Binding-site contacts:
Ligand atom O4 contacts residue ALA219 of chain 1.A at 3.6 Å.
Ligand atom O6 contacts residue VAL281 of chain 1.A at 3.7 Å.
Ligand atom C6 contacts residue SER255 of chain 1.A at 3.7 Å.
Ligand atom C2 contacts residue ASP217 of chain 1.A at 3.9 Å.
Ligand atom O6 contacts residue ARG222 of chain 1.A at 2.9 Å (salt-bridge).
Ligand atom C6 contacts residue ASP218 of chain 1.A at 3.6 Å.
Ligand atom O5 contacts residue GLU245 of chain 1.A at 3.6 Å.
Ligand atom C6 contacts residue CYS247 of chain 1.A at 3.9 Å (hydrophobic).
Ligand atom C2 contacts residue GLU245 of chain 1.A at 3.5 Å.
Ligand atom C3 contacts residue GLU176 of chain 1.A at 3.6 Å.
Ligand atom O3 contacts residue GLU245 of chain 1.A at 3.6 Å.
Ligand atom O3 contacts residue GLU176 of chain 1.A at 2.7 Å (salt-bridge).
Ligand atom O6 contacts residue THR254 of chain 1.A at 3.4 Å (h-bond).
Ligand atom O6 contacts residue ARG260 of chain 1.A at 3.8 Å.
Ligand atom C4 contacts residue ASP217 of chain 1.A at 3.5 Å.
Ligand atom C6 contacts residue THR254 of chain 1.A at 3.3 Å.
Ligand atom O6 contacts residue GLU245 of chain 1.A at 3.3 Å.
Ligand atom O4 contacts residue CYS247 of chain 1.A at 2.8 Å (h-bond).
Ligand atom O3 contacts residue CYS247 of chain 1.A at 3.6 Å.
Ligand atom O6 contacts residue CYS247 of chain 1.A at 3.6 Å.
Ligand atom C4 contacts residue CYS247 of chain 1.A at 3.7 Å (hydrophobic).
Ligand atom O4 contacts residue ASP217 of chain 1.A at 2.5 Å (salt-bridge).
Ligand atom C2 contacts residue GLU176 of chain 1.A at 3.2 Å.
Ligand atom O2 contacts residue CYS247 of chain 1.A at 3.6 Å (h-bond).
Ligand atom C4 contacts residue GLU245 of chain 1.A at 3.5 Å.
Ligand atom O4 contacts residue ARG222 of chain 1.A at 3.6 Å.
Ligand atom C2 contacts residue CYS247 of chain 1.A at 3.9 Å (hydrophobic).
Ligand atom O2 contacts residue ASN216 of chain 1.A at 3.8 Å.
Ligand atom O5 contacts residue ASP217 of chain 1.A at 3.5 Å (salt-bridge).
Ligand atom O6 contacts residue LEU280 of chain 1.A at 3.9 Å.
Ligand atom C4 contacts residue SER255 of chain 1.A at 3.9 Å.
Ligand atom O3 contacts residue ASP217 of chain 1.A at 3.2 Å (salt-bridge).
Ligand atom C6 contacts residue ARG222 of chain 1.A at 3.7 Å.
Ligand atom C3 contacts residue GLU245 of chain 1.A at 3.8 Å.
Ligand atom C2 contacts residue ASN216 of chain 1.A at 3.9 Å.
Ligand atom C2 contacts residue LEU280 of chain 1.A at 3.7 Å (hydrophobic).
Ligand atom O2 contacts residue GLU176 of chain 1.A at 2.5 Å (salt-bridge).
Ligand atom O3 contacts residue ASN216 of chain 1.A at 3.6 Å.
Ligand atom C1 contacts residue ASP217 of chain 1.A at 3.8 Å.
Ligand atom O2 contacts residue ASN242 of chain 1.A at 3.8 Å.

A small-molecule ligand and the protein it binds are described below.
Small molecule (SMILES): OC[C@H]1O[C@@H](O[C@@H]2[C@@H](O)[C@H](O[C@@H]3[C@@H](O)[C@H](O[C@@H]4[C@@H](O)[C@H](O[C@@H]5[C@@H](O)[C@H](O)O[C@H](CO)[C@H]5O)O[C@H](CO)[C@H]4O)O[C@H](CO)[C@H]3O)O[C@H](CO)[C@H]2O)[C@H](O)[C@@H](O)[C@@H]1O

Sequence of chain 1.A:
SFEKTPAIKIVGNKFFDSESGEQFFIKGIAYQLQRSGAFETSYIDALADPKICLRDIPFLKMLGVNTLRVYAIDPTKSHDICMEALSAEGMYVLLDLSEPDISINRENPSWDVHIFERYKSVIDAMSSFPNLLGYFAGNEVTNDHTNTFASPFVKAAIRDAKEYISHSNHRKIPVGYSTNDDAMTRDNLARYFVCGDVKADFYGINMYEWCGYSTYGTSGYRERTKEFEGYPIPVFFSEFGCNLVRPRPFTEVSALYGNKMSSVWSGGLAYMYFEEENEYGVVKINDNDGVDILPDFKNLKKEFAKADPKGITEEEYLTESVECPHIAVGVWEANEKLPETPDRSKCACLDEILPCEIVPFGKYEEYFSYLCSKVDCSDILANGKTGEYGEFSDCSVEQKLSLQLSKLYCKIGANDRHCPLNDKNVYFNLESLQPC